Sequence of chain 1.D:
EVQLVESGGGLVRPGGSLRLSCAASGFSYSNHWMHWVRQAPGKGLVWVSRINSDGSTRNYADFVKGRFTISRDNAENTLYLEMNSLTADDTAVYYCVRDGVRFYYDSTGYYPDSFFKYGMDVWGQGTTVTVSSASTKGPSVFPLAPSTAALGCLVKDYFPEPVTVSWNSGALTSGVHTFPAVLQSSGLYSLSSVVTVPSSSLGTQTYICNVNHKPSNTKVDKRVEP

A protein and the small-molecule ligand that binds it are described below.
Small molecule (SMILES): CC(=O)N[C@H]1[C@H](O[C@H]2[C@H](O)[C@@H](NC(C)=O)CO[C@@H]2CO[C@@H]2O[C@@H](C)[C@@H](O)[C@@H](O)[C@@H]2O)O[C@H](CO)[C@@H](O[C@@H]2O[C@H](CO[C@H]3O[C@H](CO)[C@@H](O)[C@H](O)[C@@H]3O)[C@@H](O)[C@H](O[C@H]3O[C@H](CO)[C@@H](O)[C@H](O)[C@@H]3O)[C@@H]2O)[C@@H]1O

Sequence of chain 1.A:
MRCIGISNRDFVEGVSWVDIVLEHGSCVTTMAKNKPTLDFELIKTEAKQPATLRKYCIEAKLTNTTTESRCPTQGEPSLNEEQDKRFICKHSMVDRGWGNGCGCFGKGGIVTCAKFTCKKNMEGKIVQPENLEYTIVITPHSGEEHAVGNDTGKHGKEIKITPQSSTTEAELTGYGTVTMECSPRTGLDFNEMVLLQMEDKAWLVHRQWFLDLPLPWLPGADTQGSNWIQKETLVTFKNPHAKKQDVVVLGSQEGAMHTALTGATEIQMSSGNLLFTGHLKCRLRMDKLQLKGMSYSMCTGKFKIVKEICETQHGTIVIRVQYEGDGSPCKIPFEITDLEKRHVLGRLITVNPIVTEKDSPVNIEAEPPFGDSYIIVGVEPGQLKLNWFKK

Sequence of chain 1.F:
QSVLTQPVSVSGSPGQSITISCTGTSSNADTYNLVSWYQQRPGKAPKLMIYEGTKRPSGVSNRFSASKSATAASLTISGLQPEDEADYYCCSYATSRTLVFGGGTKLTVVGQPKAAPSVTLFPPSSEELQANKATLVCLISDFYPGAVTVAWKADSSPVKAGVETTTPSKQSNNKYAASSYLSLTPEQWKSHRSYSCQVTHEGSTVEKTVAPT

Binding-site contacts:
Ligand atom O7 contacts residue HIS149 of chain 1.A at 3.0 Å (h-bond).
Ligand atom N2 contacts residue PHE103 of chain 1.D at 3.6 Å.
Ligand atom C2 contacts residue ARG58 of chain 1.F at 3.3 Å.
Ligand atom O5 contacts residue HIS158 of chain 1.A at 2.6 Å (h-bond).
Ligand atom O2 contacts residue HIS149 of chain 1.A at 2.7 Å (h-bond).
Ligand atom C2 contacts residue HIS149 of chain 1.A at 3.7 Å.
Ligand atom O6 contacts residue SER60 of chain 1.F at 3.6 Å.
Ligand atom O6 contacts residue HIS149 of chain 1.A at 3.4 Å (h-bond).
Ligand atom C4 contacts residue TYR104 of chain 1.D at 3.4 Å (hydrophobic).
Ligand atom C6 contacts residue TYR104 of chain 1.D at 3.6 Å (hydrophobic).
Ligand atom C8 contacts residue TYR105 of chain 1.D at 3.5 Å (hydrophobic).
Ligand atom O5 contacts residue ASN153 of chain 1.A at 2.3 Å (h-bond).
Ligand atom O4 contacts residue PHE103 of chain 1.D at 3.5 Å.
Ligand atom C1 contacts residue HIS158 of chain 1.A at 3.5 Å.
Ligand atom O4 contacts residue SER60 of chain 1.F at 2.6 Å (h-bond).
Ligand atom O5 contacts residue TYR104 of chain 1.D at 3.4 Å.
Ligand atom O3 contacts residue VAL2 of chain 1.D at 3.5 Å.
Ligand atom C5 contacts residue HIS158 of chain 1.A at 3.4 Å.
Ligand atom C7 contacts residue ASN153 of chain 1.A at 3.1 Å.
Ligand atom C4 contacts residue SER60 of chain 1.F at 3.3 Å.
Ligand atom O4 contacts residue TYR104 of chain 1.D at 3.4 Å (h-bond).
Ligand atom C3 contacts residue SER60 of chain 1.F at 3.5 Å.
Ligand atom C8 contacts residue LYS157 of chain 1.A at 3.4 Å.
Ligand atom C2 contacts residue ASN153 of chain 1.A at 2.5 Å.
Ligand atom N2 contacts residue TYR104 of chain 1.D at 3.5 Å (h-bond).
Ligand atom O7 contacts residue ASN153 of chain 1.A at 2.8 Å (h-bond).
Ligand atom C6 contacts residue HIS158 of chain 1.A at 3.4 Å.
Ligand atom C1 contacts residue ASN153 of chain 1.A at 1.4 Å.
Ligand atom C5 contacts residue SER60 of chain 1.F at 3.4 Å.
Ligand atom C7 contacts residue TYR104 of chain 1.D at 3.7 Å (hydrophobic).
Ligand atom C8 contacts residue TYR104 of chain 1.D at 3.3 Å (hydrophobic).
Ligand atom C5 contacts residue ASN153 of chain 1.A at 3.6 Å.
Ligand atom O7 contacts residue LYS157 of chain 1.A at 3.7 Å.
Ligand atom O3 contacts residue TYR104 of chain 1.D at 3.3 Å.
Ligand atom N2 contacts residue ASN153 of chain 1.A at 3.0 Å (h-bond).
Ligand atom O6 contacts residue HIS158 of chain 1.A at 3.4 Å (h-bond).
Ligand atom O7 contacts residue PHE103 of chain 1.D at 3.5 Å.
Ligand atom C5 contacts residue GLU147 of chain 1.A at 3.4 Å.
Ligand atom O2 contacts residue ARG58 of chain 1.F at 2.9 Å (salt-bridge).
Ligand atom C6 contacts residue GLU147 of chain 1.A at 3.5 Å.

Sequence of chain 1.B:
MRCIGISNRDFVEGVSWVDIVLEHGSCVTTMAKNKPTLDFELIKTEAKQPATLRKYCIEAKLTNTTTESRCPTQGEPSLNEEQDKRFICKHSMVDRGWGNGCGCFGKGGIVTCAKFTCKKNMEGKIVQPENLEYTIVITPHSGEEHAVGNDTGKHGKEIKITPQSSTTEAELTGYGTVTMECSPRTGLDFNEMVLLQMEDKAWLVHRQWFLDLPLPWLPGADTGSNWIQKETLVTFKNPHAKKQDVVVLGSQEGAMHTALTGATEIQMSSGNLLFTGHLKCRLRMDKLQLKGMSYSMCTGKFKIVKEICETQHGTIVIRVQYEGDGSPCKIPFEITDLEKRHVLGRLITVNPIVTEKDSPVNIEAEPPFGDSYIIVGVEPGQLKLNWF